Binding-site contacts:
Ligand atom CG contacts residue TRP330 of chain 1.A at 4.5 Å (hydrophobic).
Ligand atom OD1 contacts residue TRP330 of chain 1.A at 3.7 Å.

This small molecule binds to this protein.
Small molecule (SMILES): NC(=O)C[C@H](N)C(=O)O

Sequence of chain 1.A:
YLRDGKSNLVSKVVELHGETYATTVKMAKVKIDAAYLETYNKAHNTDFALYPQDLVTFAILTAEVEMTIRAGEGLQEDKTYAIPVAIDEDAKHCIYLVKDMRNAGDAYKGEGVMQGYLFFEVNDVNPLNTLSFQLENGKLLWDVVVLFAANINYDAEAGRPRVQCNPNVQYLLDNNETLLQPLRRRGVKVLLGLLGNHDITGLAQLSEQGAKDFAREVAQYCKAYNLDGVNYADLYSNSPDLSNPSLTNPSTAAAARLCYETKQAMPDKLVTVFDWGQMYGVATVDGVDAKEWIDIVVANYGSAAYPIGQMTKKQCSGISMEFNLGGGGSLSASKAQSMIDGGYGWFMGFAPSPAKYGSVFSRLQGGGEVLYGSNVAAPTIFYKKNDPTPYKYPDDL